Binding-site contacts:
Ligand atom C3 contacts residue ASN153 of chain 6.A at 3.8 Å.
Ligand atom C1 contacts residue ASN153 of chain 6.A at 1.4 Å.
Ligand atom O5 contacts residue HIS158 of chain 6.A at 3.1 Å.
Ligand atom O3 contacts residue HIS149 of chain 6.A at 4.4 Å.
Ligand atom C1 contacts residue HIS149 of chain 6.A at 4.0 Å.
Ligand atom C2 contacts residue ASN153 of chain 6.A at 2.5 Å.
Ligand atom C4 contacts residue ASN153 of chain 6.A at 4.2 Å.
Ligand atom O6 contacts residue LYS157 of chain 6.A at 3.8 Å.
Ligand atom C1 contacts residue HIS158 of chain 6.A at 4.0 Å.
Ligand atom O5 contacts residue ASN153 of chain 6.A at 2.4 Å (h-bond).
Ligand atom C8 contacts residue GLY102 of chain 6.C at 3.3 Å.
Ligand atom O7 contacts residue HIS149 of chain 6.A at 3.3 Å.
Ligand atom C5 contacts residue HIS158 of chain 6.A at 4.1 Å.
Ligand atom C8 contacts residue TRP101 of chain 6.C at 3.6 Å (hydrophobic).
Ligand atom C2 contacts residue HIS149 of chain 6.A at 3.6 Å.
Ligand atom O7 contacts residue ASN153 of chain 6.A at 4.0 Å.
Ligand atom C7 contacts residue ASN153 of chain 6.A at 3.7 Å.
Ligand atom O5 contacts residue HIS149 of chain 6.A at 4.1 Å.
Ligand atom N2 contacts residue ASN153 of chain 6.A at 2.9 Å (h-bond).
Ligand atom O5 contacts residue THR155 of chain 6.A at 4.3 Å.
Ligand atom C1 contacts residue THR155 of chain 6.A at 3.9 Å.
Ligand atom N2 contacts residue HIS149 of chain 6.A at 4.3 Å.
Ligand atom C8 contacts residue ASN103 of chain 6.C at 4.5 Å.
Ligand atom C7 contacts residue HIS149 of chain 6.A at 4.2 Å.
Ligand atom C5 contacts residue ASN153 of chain 6.A at 3.7 Å.
Ligand atom C5 contacts residue LYS157 of chain 6.A at 4.1 Å.
Ligand atom C6 contacts residue HIS158 of chain 6.A at 3.8 Å.
Ligand atom C6 contacts residue LYS157 of chain 6.A at 3.8 Å.
Ligand atom O5 contacts residue LYS157 of chain 6.A at 4.5 Å.

Sequence of chain 6.A:
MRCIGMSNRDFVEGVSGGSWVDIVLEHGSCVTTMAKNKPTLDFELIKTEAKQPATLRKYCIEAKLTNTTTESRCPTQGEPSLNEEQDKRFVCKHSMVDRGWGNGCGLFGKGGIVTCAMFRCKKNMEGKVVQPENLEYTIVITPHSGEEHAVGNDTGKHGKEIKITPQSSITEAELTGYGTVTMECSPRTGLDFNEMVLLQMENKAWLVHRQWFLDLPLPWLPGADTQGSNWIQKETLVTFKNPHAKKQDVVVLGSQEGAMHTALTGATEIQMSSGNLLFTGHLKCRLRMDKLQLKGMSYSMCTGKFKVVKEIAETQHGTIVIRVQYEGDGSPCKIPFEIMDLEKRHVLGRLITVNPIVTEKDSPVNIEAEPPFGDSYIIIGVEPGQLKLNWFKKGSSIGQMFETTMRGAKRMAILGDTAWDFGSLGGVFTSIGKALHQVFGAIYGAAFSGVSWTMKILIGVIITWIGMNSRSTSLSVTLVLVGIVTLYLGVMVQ

Sequence of chain 6.C:
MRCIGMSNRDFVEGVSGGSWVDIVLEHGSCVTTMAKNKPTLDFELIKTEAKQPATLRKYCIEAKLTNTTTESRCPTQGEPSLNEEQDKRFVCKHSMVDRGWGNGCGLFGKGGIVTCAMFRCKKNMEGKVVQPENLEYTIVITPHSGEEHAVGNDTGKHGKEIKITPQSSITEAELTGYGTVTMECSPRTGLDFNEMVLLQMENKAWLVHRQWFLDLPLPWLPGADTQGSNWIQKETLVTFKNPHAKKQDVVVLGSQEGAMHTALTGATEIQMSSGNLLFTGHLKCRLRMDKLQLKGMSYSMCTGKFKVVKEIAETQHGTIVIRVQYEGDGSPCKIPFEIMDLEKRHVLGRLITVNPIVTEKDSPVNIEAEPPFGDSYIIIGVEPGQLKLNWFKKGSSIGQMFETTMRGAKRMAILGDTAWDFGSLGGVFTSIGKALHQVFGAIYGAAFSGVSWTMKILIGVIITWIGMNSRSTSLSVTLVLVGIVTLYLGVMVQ

The protein below binds the small molecule below.
Small molecule (SMILES): CC(=O)N[C@@H]1[C@@H](O)[C@H](O)[C@@H](CO)O[C@H]1O